Sequence of chain 1.A:
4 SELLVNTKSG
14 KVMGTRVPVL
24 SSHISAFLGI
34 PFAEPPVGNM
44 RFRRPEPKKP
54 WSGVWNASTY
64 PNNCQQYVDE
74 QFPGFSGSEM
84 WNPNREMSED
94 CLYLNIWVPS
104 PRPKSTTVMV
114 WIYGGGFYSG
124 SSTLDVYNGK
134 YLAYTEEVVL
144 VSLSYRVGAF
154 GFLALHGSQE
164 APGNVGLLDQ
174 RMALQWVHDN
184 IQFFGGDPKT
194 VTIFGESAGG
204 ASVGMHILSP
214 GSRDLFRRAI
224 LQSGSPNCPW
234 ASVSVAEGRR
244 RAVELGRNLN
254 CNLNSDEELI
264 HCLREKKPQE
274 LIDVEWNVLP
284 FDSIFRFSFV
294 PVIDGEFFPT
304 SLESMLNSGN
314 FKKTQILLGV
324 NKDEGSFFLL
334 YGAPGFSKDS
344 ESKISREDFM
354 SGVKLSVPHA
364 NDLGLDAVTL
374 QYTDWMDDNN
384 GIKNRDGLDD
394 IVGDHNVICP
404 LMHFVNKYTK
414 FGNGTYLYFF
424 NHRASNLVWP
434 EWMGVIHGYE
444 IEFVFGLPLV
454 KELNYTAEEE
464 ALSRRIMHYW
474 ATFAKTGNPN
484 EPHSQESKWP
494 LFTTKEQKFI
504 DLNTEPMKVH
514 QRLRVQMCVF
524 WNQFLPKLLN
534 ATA

This small molecule binds to this protein.
Small molecule (SMILES): CC(O)(O)CCC[N+](C)(C)C

Binding-site contacts:
Ligand atom N1 contacts residue GLU199 of chain 1.A at 4.2 Å.
Ligand atom C6 contacts residue PHE331 of chain 1.A at 4.2 Å (hydrophobic).
Ligand atom C6 contacts residue TRP233 of chain 1.A at 4.2 Å (hydrophobic).
Ligand atom O7 contacts residue GLY117 of chain 1.A at 3.9 Å.
Ligand atom C3 contacts residue HIS440 of chain 1.A at 4.0 Å.
Ligand atom O7 contacts residue ALA201 of chain 1.A at 2.7 Å (h-bond).
Ligand atom O7 contacts residue SER200 of chain 1.A at 2.4 Å (h-bond).
Ligand atom O7 contacts residue GLY119 of chain 1.A at 2.5 Å (h-bond).
Ligand atom C10 contacts residue GLU199 of chain 1.A at 3.2 Å.
Ligand atom C3 contacts residue GLY117 of chain 1.A at 4.1 Å.
Ligand atom C4 contacts residue GLY119 of chain 1.A at 4.0 Å.
Ligand atom C3 contacts residue GLY119 of chain 1.A at 4.1 Å.
Ligand atom C6 contacts residue HIS440 of chain 1.A at 4.1 Å.
Ligand atom C2 contacts residue GLU199 of chain 1.A at 4.2 Å.
Ligand atom N1 contacts residue TRP84 of chain 1.A at 4.0 Å.
Ligand atom C10 contacts residue TRP84 of chain 1.A at 3.6 Å (hydrophobic).
Ligand atom C10 contacts residue TYR130 of chain 1.A at 3.9 Å (hydrophobic).
Ligand atom C9 contacts residue GLY441 of chain 1.A at 4.3 Å.
Ligand atom C6 contacts residue SER200 of chain 1.A at 2.4 Å.
Ligand atom C4 contacts residue SER200 of chain 1.A at 2.4 Å.
Ligand atom C3 contacts residue GLU199 of chain 1.A at 4.2 Å.
Ligand atom C6 contacts residue PHE288 of chain 1.A at 4.1 Å (hydrophobic).
Ligand atom C4 contacts residue PHE331 of chain 1.A at 4.2 Å (hydrophobic).
Ligand atom C6 contacts residue GLY119 of chain 1.A at 3.4 Å.
Ligand atom C5 contacts residue GLY118 of chain 1.A at 3.8 Å.
Ligand atom C8 contacts residue TRP84 of chain 1.A at 3.8 Å (hydrophobic).
Ligand atom C5 contacts residue GLY119 of chain 1.A at 3.5 Å.
Ligand atom C3 contacts residue GLY118 of chain 1.A at 3.3 Å.
Ligand atom C6 contacts residue PHE290 of chain 1.A at 3.9 Å (hydrophobic).
Ligand atom C4 contacts residue HIS440 of chain 1.A at 3.1 Å.
Ligand atom C5 contacts residue SER200 of chain 1.A at 1.4 Å.
Ligand atom O7 contacts residue GLY118 of chain 1.A at 2.9 Å (h-bond).
Ligand atom C2 contacts residue HIS440 of chain 1.A at 3.7 Å.
Ligand atom C6 contacts residue ALA201 of chain 1.A at 4.2 Å (hydrophobic).
Ligand atom C5 contacts residue ALA201 of chain 1.A at 3.4 Å (hydrophobic).
Ligand atom C3 contacts residue SER200 of chain 1.A at 3.4 Å.
Ligand atom C4 contacts residue GLY118 of chain 1.A at 4.1 Å.
Ligand atom C9 contacts residue TRP84 of chain 1.A at 3.6 Å (hydrophobic).
Ligand atom C5 contacts residue HIS440 of chain 1.A at 3.5 Å.
Ligand atom C9 contacts residue HIS440 of chain 1.A at 4.0 Å.